This protein binds this small molecule.
Small molecule (SMILES): Nc1ccc(CCCNc2ncnc3c2ncn3[C@@H]2O[C@H](CO)[C@@H](O)[C@H]2O)cc1

Binding-site contacts:
Ligand atom C8 contacts residue CYS149 of chain 1.C at 3.9 Å (hydrophobic).
Ligand atom O contacts residue ASP115 of chain 1.C at 2.8 Å (salt-bridge).
Ligand atom C5 contacts residue ILE116 of chain 1.C at 4.0 Å (hydrophobic).
Ligand atom O2 contacts residue TYR31 of chain 1.C at 3.5 Å.
Ligand atom O contacts residue GLY65 of chain 1.C at 3.8 Å.
Ligand atom N contacts residue ILE116 of chain 1.C at 3.7 Å.
Ligand atom C7 contacts residue ILE116 of chain 1.C at 3.7 Å (hydrophobic).
Ligand atom N4 contacts residue ASP150 of chain 1.C at 2.9 Å (salt-bridge).
Ligand atom N3 contacts residue SER151 of chain 1.C at 3.0 Å (h-bond).
Ligand atom C10 contacts residue ASP150 of chain 1.C at 3.6 Å.
Ligand atom C11 contacts residue ILE116 of chain 1.C at 3.9 Å (hydrophobic).
Ligand atom C contacts residue ASP115 of chain 1.C at 3.6 Å.
Ligand atom C6 contacts residue PHE201 of chain 1.C at 3.8 Å (hydrophobic).
Ligand atom C8 contacts residue SER151 of chain 1.C at 3.1 Å.
Ligand atom N2 contacts residue ILE62 of chain 1.C at 3.8 Å.
Ligand atom C5 contacts residue PRO168 of chain 1.C at 3.5 Å (hydrophobic).
Ligand atom C12 contacts residue TYR179 of chain 1.C at 3.5 Å (hydrophobic).
Ligand atom C10 contacts residue TYR179 of chain 1.C at 3.7 Å (hydrophobic).
Ligand atom C1 contacts residue ASP115 of chain 1.C at 3.8 Å.
Ligand atom C8 contacts residue ASP115 of chain 1.C at 3.9 Å.
Ligand atom C9 contacts residue PHE201 of chain 1.C at 3.5 Å (hydrophobic).
Ligand atom O3 contacts residue SER63 of chain 1.C at 3.6 Å.
Ligand atom C3 contacts residue PRO168 of chain 1.C at 3.8 Å (hydrophobic).
Ligand atom N2 contacts residue ILE116 of chain 1.C at 3.2 Å (h-bond).
Ligand atom N3 contacts residue PHE201 of chain 1.C at 3.8 Å.
Ligand atom C8 contacts residue ILE116 of chain 1.C at 3.6 Å (hydrophobic).
Ligand atom N3 contacts residue CYS149 of chain 1.C at 3.9 Å.
Ligand atom C8 contacts residue ILE62 of chain 1.C at 3.5 Å (hydrophobic).
Ligand atom N1 contacts residue PRO168 of chain 1.C at 3.6 Å.
Ligand atom C11 contacts residue ASP150 of chain 1.C at 4.0 Å.
Ligand atom O3 contacts residue ASP115 of chain 1.C at 3.5 Å (salt-bridge).
Ligand atom C18 contacts residue TYR179 of chain 1.C at 3.6 Å (hydrophobic).
Ligand atom O1 contacts residue ILE116 of chain 1.C at 3.5 Å.
Ligand atom C4 contacts residue ASP115 of chain 1.C at 3.3 Å.
Ligand atom O1 contacts residue ASP115 of chain 1.C at 3.3 Å (salt-bridge).
Ligand atom C2 contacts residue ASP115 of chain 1.C at 3.8 Å.
Ligand atom C9 contacts residue ASP150 of chain 1.C at 3.9 Å.
Ligand atom N2 contacts residue ASP115 of chain 1.C at 3.6 Å.
Ligand atom C11 contacts residue TYR179 of chain 1.C at 3.7 Å (hydrophobic).
Ligand atom N4 contacts residue PHE201 of chain 1.C at 3.6 Å.

Sequence of chain 1.C:
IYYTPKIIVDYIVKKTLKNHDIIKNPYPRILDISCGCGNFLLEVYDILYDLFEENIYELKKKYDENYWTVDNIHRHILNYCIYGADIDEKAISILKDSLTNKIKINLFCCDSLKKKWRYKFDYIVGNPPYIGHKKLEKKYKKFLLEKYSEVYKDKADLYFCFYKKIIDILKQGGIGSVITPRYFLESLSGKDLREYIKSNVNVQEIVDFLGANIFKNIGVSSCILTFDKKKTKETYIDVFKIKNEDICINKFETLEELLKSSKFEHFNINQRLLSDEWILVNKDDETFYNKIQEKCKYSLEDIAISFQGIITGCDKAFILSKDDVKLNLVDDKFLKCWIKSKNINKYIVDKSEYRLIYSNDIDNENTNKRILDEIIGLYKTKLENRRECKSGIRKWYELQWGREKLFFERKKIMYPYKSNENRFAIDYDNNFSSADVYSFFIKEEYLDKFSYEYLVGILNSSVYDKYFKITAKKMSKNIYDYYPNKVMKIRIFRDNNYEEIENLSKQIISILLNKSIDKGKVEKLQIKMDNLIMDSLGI